The small molecule below binds the protein below.
Small molecule (SMILES): CC(C)C[C@H](NC(=O)[C@H](CCc1ccccc1)NC(=O)CN1CCOCC1)C(=O)N[C@@H](Cc1ccccc1)C(=O)N[C@@H](CC(C)C)[C@@H](O)[C@H](C)CO

Binding-site contacts:
Ligand atom C31 contacts residue GLY47 of chain 1.N at 3.4 Å.
Ligand atom O40 contacts residue THR21 of chain 1.N at 3.1 Å (h-bond).
Ligand atom C43 contacts residue GLY47 of chain 1.N at 3.4 Å.
Ligand atom C34 contacts residue GLY47 of chain 1.N at 3.4 Å.
Ligand atom N41 contacts residue GLY47 of chain 1.N at 2.9 Å (h-bond).
Ligand atom O40 contacts residue THR20 of chain 1.N at 3.4 Å.
Ligand atom C27 contacts residue THR22 of chain 1.N at 3.0 Å.
Ligand atom O60 contacts residue SER129 of chain 1.N at 3.4 Å (h-bond).
Ligand atom C46 contacts residue ALA49 of chain 1.N at 3.8 Å (hydrophobic).
Ligand atom C46 contacts residue THR20 of chain 1.N at 3.6 Å.
Ligand atom C44 contacts residue THR1 of chain 1.N at 3.6 Å.
Ligand atom C42 contacts residue GLY47 of chain 1.N at 3.8 Å.
Ligand atom O21 contacts residue THR22 of chain 1.N at 3.7 Å.
Ligand atom C23 contacts residue THR21 of chain 1.N at 3.5 Å.
Ligand atom O9 contacts residue THR22 of chain 1.N at 3.6 Å.
Ligand atom O48 contacts residue GLY47 of chain 1.N at 2.9 Å (h-bond).
Ligand atom C59 contacts residue THR1 of chain 1.N at 2.5 Å.
Ligand atom N4 contacts residue THR22 of chain 1.N at 3.8 Å.
Ligand atom N30 contacts residue THR21 of chain 1.N at 3.1 Å (h-bond).
Ligand atom O60 contacts residue THR1 of chain 1.N at 2.8 Å (h-bond).
Ligand atom C47 contacts residue THR1 of chain 1.N at 1.4 Å.
Ligand atom O48 contacts residue SER46 of chain 1.N at 3.6 Å.
Ligand atom C27 contacts residue ALA27 of chain 1.N at 3.7 Å (hydrophobic).
Ligand atom C43 contacts residue THR1 of chain 1.N at 2.7 Å.
Ligand atom N41 contacts residue THR1 of chain 1.N at 3.6 Å.
Ligand atom C58 contacts residue THR1 of chain 1.N at 2.5 Å.
Ligand atom C51 contacts residue THR1 of chain 1.N at 1.5 Å.
Ligand atom C59 contacts residue SER129 of chain 1.N at 3.6 Å.
Ligand atom O29 contacts residue ALA49 of chain 1.N at 3.2 Å (h-bond).
Ligand atom C45 contacts residue ARG45 of chain 1.N at 3.5 Å.
Ligand atom C26 contacts residue SER118 of chain 1.H at 3.4 Å.
Ligand atom C26 contacts residue HIS114 of chain 1.H at 3.6 Å.
Ligand atom C58 contacts residue THR21 of chain 1.N at 3.7 Å.
Ligand atom O21 contacts residue THR21 of chain 1.N at 3.7 Å.
Ligand atom C24 contacts residue THR20 of chain 1.N at 3.8 Å.
Ligand atom C42 contacts residue THR1 of chain 1.N at 2.3 Å.
Ligand atom C58 contacts residue SER168 of chain 1.N at 3.4 Å.
Ligand atom C13 contacts residue HIS116 of chain 1.H at 3.6 Å.
Ligand atom C39 contacts residue GLY47 of chain 1.N at 3.6 Å.
Ligand atom O48 contacts residue THR1 of chain 1.N at 2.3 Å (h-bond).

Sequence of chain 1.H:
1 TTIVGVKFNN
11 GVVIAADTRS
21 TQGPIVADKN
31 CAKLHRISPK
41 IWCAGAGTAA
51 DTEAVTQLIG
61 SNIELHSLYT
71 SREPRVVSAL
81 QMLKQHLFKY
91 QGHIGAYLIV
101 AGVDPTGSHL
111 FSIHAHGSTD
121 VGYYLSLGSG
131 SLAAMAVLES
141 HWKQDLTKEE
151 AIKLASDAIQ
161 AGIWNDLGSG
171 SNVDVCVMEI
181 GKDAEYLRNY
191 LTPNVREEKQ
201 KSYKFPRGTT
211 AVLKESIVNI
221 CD

Sequence of chain 1.N:
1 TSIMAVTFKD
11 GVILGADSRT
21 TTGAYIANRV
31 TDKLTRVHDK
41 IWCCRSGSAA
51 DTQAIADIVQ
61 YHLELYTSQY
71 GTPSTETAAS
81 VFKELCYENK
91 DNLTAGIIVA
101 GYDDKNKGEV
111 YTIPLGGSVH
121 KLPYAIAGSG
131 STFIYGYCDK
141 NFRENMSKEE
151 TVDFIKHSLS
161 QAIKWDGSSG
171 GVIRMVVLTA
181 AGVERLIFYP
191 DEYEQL